A protein and the small-molecule ligand that binds it are described below.
Small molecule (SMILES): COc1ccc(S(=O)(=O)N(CC(N)=O)c2ccc(N(CC(N)=O)S(=O)(=O)c3ccc(OC)cc3)c3ccccc23)cc1

Binding-site contacts:
Ligand atom C01 contacts residue GLN210 of chain 1.A at 3.4 Å.
Ligand atom C27 contacts residue TYR14 of chain 1.A at 3.3 Å (hydrophobic).
Ligand atom O33 contacts residue TYR14 of chain 1.A at 2.8 Å.
Ligand atom O41 contacts residue TYR205 of chain 1.A at 3.4 Å.
Ligand atom C17 contacts residue ARG95 of chain 1.A at 3.4 Å.
Ligand atom C05 contacts residue TYR205 of chain 1.A at 3.4 Å (hydrophobic).
Ligand atom C27 contacts residue PHE257 of chain 1.A at 3.5 Å (hydrophobic).
Ligand atom N22 contacts residue GLY44 of chain 1.A at 3.5 Å (h-bond).
Ligand atom O34 contacts residue SER282 of chain 1.A at 2.9 Å (h-bond).
Ligand atom C26 contacts residue TYR14 of chain 1.A at 3.2 Å (hydrophobic).
Ligand atom N22 contacts residue ARG60 of chain 1.A at 3.5 Å.
Ligand atom C20 contacts residue SER43 of chain 1.A at 3.6 Å.
Ligand atom O23 contacts residue ASN94 of chain 1.A at 3.0 Å (h-bond).
Ligand atom C28 contacts residue PHE257 of chain 1.A at 3.5 Å (hydrophobic).
Ligand atom O14 contacts residue GLY189 of chain 1.A at 3.1 Å (h-bond).
Ligand atom O41 contacts residue SER188 of chain 1.A at 2.7 Å (h-bond).
Ligand atom O33 contacts residue SER282 of chain 1.A at 3.4 Å (h-bond).
Ligand atom C03 contacts residue GLN210 of chain 1.A at 3.6 Å.
Ligand atom C25 contacts residue SER282 of chain 1.A at 3.5 Å.
Ligand atom O23 contacts residue ARG95 of chain 1.A at 2.8 Å (salt-bridge).
Ligand atom N13 contacts residue ILE141 of chain 1.A at 3.1 Å.
Ligand atom O14 contacts residue SER188 of chain 1.A at 3.3 Å (h-bond).
Ligand atom N22 contacts residue SER43 of chain 1.A at 3.0 Å (h-bond).
Ligand atom C16 contacts residue ARG95 of chain 1.A at 3.4 Å.
Ligand atom C06 contacts residue GLN210 of chain 1.A at 3.4 Å.
Ligand atom C04 contacts residue TYR205 of chain 1.A at 3.6 Å (hydrophobic).
Ligand atom O29 contacts residue PHE257 of chain 1.A at 3.6 Å.
Ligand atom O14 contacts residue GLY142 of chain 1.A at 3.4 Å.
Ligand atom N13 contacts residue PHE158 of chain 1.A at 3.5 Å.
Ligand atom C20 contacts residue ARG60 of chain 1.A at 3.4 Å.
Ligand atom C21 contacts residue ASN94 of chain 1.A at 3.6 Å.
Ligand atom N22 contacts residue ASN94 of chain 1.A at 2.8 Å (h-bond).
Ligand atom C12 contacts residue SER188 of chain 1.A at 3.6 Å.
Ligand atom C11 contacts residue ARG95 of chain 1.A at 3.6 Å.
Ligand atom C07 contacts residue SER235 of chain 1.A at 3.5 Å.
Ligand atom O34 contacts residue GLY283 of chain 1.A at 3.4 Å (h-bond).
Ligand atom O33 contacts residue SER43 of chain 1.A at 3.5 Å.
Ligand atom O34 contacts residue ALA236 of chain 1.A at 3.5 Å.
Ligand atom S24 contacts residue SER282 of chain 1.A at 3.4 Å (h-bond).
Ligand atom O42 contacts residue SER235 of chain 1.A at 3.5 Å (h-bond).

Sequence of chain 1.A:
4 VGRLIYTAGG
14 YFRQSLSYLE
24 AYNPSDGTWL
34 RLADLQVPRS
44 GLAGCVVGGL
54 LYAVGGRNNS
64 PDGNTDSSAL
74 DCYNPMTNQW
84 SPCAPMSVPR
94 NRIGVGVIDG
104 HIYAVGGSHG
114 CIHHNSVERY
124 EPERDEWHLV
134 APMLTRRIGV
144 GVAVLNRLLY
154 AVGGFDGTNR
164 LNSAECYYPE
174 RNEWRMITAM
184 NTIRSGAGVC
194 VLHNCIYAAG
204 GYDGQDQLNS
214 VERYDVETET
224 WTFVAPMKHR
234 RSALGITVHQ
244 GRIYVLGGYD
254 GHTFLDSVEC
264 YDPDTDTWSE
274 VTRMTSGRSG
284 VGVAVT